Sequence of chain 1.A:
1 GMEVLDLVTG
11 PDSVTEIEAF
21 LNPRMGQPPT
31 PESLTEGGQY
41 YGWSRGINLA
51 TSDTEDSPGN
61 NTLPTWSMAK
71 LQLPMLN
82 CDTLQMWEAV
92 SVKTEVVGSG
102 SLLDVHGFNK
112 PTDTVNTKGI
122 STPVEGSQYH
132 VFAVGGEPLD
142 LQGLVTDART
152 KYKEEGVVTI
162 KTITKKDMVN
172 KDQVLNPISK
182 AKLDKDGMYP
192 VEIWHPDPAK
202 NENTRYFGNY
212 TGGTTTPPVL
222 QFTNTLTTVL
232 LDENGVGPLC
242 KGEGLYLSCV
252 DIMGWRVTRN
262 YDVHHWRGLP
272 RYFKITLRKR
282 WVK

A small-molecule ligand and the protein it binds are described below.
Small molecule (SMILES): CC(=O)N[C@H]1[C@H](O[C@@H]2[C@H](O)[C@@H](O)[C@H](O)O[C@@H]2CO)O[C@H](CO)[C@H](O)[C@@H]1O[C@@H]1O[C@H](CO)[C@H](O)[C@H](O[C@]2(C(=O)O)C[C@H](O)[C@@H](NC(C)=O)[C@H]([C@H](O)[C@@H](CO)O[C@]3(C(=O)O)C[C@H](O)[C@@H](NC(C)=O)[C@H]([C@H](O)[C@H](O)CO)O3)O2)[C@H]1O

Binding-site contacts:
Ligand atom C4 contacts residue GLY46 of chain 1.E at 3.4 Å.
Ligand atom C7 contacts residue THR35 of chain 1.E at 3.8 Å.
Ligand atom C1 contacts residue ARG45 of chain 1.E at 3.4 Å.
Ligand atom C6 contacts residue GLY46 of chain 1.E at 3.5 Å.
Ligand atom O1A contacts residue GLN39 of chain 1.E at 3.6 Å.
Ligand atom C10 contacts residue THR35 of chain 1.E at 3.9 Å.
Ligand atom C1 contacts residue TYR40 of chain 1.E at 3.5 Å (hydrophobic).
Ligand atom C4 contacts residue TYR40 of chain 1.E at 3.6 Å (hydrophobic).
Ligand atom O6 contacts residue ASN61 of chain 1.E at 2.7 Å (h-bond).
Ligand atom C11 contacts residue GLU36 of chain 1.E at 3.4 Å.
Ligand atom O1B contacts residue ARG45 of chain 1.E at 3.0 Å (salt-bridge).
Ligand atom C4 contacts residue HIS266 of chain 1.E at 3.4 Å.
Ligand atom C6 contacts residue THR62 of chain 1.E at 3.5 Å.
Ligand atom C5 contacts residue TYR40 of chain 1.E at 3.5 Å (hydrophobic).
Ligand atom C6 contacts residue THR35 of chain 1.E at 3.5 Å.
Ligand atom O1A contacts residue ARG45 of chain 1.E at 2.6 Å (salt-bridge).
Ligand atom C3 contacts residue HIS266 of chain 1.E at 3.7 Å.
Ligand atom C6 contacts residue ASN61 of chain 1.E at 3.4 Å.
Ligand atom C8 contacts residue ARG45 of chain 1.E at 3.7 Å.
Ligand atom C6 contacts residue TYR40 of chain 1.E at 3.4 Å (hydrophobic).
Ligand atom O9 contacts residue ARG45 of chain 1.E at 3.1 Å (salt-bridge).
Ligand atom C11 contacts residue THR35 of chain 1.E at 3.7 Å.
Ligand atom O1B contacts residue HIS266 of chain 1.E at 3.3 Å.
Ligand atom O9 contacts residue GLU36 of chain 1.E at 3.8 Å.
Ligand atom O1A contacts residue TYR40 of chain 1.E at 2.8 Å (h-bond).
Ligand atom O10 contacts residue ASN261 of chain 1.E at 3.7 Å.
Ligand atom C9 contacts residue GLU36 of chain 1.E at 3.3 Å.
Ligand atom O8 contacts residue ARG45 of chain 1.E at 3.0 Å (salt-bridge).
Ligand atom O4 contacts residue HIS266 of chain 1.E at 2.8 Å (h-bond).
Ligand atom O4 contacts residue GLY46 of chain 1.E at 2.6 Å (h-bond).
Ligand atom O4 contacts residue THR259 of chain 1.E at 3.6 Å.
Ligand atom O8 contacts residue GLY37 of chain 1.E at 3.8 Å.
Ligand atom N5 contacts residue TYR40 of chain 1.E at 2.9 Å (h-bond).
Ligand atom O6 contacts residue THR62 of chain 1.E at 3.9 Å.
Ligand atom C11 contacts residue ASP53 of chain 1.A at 3.5 Å.
Ligand atom O1B contacts residue GLY46 of chain 1.E at 2.9 Å (h-bond).
Ligand atom N5 contacts residue THR35 of chain 1.E at 3.0 Å (h-bond).
Ligand atom C1 contacts residue GLY46 of chain 1.E at 3.9 Å.
Ligand atom C5 contacts residue THR35 of chain 1.E at 3.7 Å.
Ligand atom O1B contacts residue TYR40 of chain 1.E at 3.5 Å (h-bond).

Sequence of chain 1.E:
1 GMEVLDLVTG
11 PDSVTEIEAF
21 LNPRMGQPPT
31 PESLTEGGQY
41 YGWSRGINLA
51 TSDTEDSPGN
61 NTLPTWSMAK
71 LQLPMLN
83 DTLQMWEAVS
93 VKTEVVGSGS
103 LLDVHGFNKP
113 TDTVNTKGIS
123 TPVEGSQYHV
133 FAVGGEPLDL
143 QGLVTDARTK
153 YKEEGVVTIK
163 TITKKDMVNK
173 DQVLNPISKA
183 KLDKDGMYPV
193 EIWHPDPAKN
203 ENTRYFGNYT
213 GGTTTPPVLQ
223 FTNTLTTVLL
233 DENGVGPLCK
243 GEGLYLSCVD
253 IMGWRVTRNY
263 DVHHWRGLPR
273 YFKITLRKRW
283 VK